This protein binds this small molecule.
Small molecule (SMILES): CCCc1ccc(Oc2ccccc2)c(O)c1

Sequence of chain 2.A:
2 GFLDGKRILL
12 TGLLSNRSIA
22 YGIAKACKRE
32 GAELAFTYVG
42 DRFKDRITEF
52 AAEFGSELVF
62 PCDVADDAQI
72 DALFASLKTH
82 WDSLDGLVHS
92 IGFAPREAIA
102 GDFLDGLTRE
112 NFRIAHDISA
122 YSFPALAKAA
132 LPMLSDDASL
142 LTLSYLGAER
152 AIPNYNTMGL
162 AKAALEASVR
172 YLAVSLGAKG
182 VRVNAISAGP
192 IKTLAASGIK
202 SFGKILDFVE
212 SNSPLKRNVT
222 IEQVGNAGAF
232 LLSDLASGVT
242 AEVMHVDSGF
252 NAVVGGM

Binding-site contacts:
Ligand atom C1 contacts residue NAD1 of chain 2.D at 3.4 Å.
Ligand atom O7 contacts residue ALA196 of chain 2.A at 3.5 Å.
Ligand atom C11 contacts residue ILE100 of chain 2.A at 4.1 Å (hydrophobic).
Ligand atom C12 contacts residue ILE100 of chain 2.A at 4.0 Å (hydrophobic).
Ligand atom O7 contacts residue NAD1 of chain 2.D at 3.5 Å.
Ligand atom C9 contacts residue GLY93 of chain 2.A at 3.8 Å.
Ligand atom C12 contacts residue MET159 of chain 2.A at 3.9 Å (hydrophobic).
Ligand atom C15 contacts residue NAD1 of chain 2.D at 3.9 Å.
Ligand atom C6 contacts residue NAD1 of chain 2.D at 3.3 Å.
Ligand atom C14 contacts residue NAD1 of chain 2.D at 3.4 Å.
Ligand atom C10 contacts residue GLY93 of chain 2.A at 3.4 Å.
Ligand atom C6 contacts residue TYR156 of chain 2.A at 3.7 Å (hydrophobic).
Ligand atom C5 contacts residue NAD1 of chain 2.D at 3.4 Å.
Ligand atom C3 contacts residue NAD1 of chain 2.D at 3.2 Å.
Ligand atom C10 contacts residue MET159 of chain 2.A at 4.0 Å (hydrophobic).
Ligand atom C9 contacts residue PHE94 of chain 2.A at 4.1 Å (hydrophobic).
Ligand atom C9 contacts residue ALA196 of chain 2.A at 3.6 Å (hydrophobic).
Ligand atom C11 contacts residue MET159 of chain 2.A at 3.9 Å (hydrophobic).
Ligand atom C4 contacts residue ALA197 of chain 2.A at 3.9 Å (hydrophobic).
Ligand atom C13 contacts residue ALA196 of chain 2.A at 4.1 Å (hydrophobic).
Ligand atom C11 contacts residue PHE94 of chain 2.A at 4.0 Å (hydrophobic).
Ligand atom C8 contacts residue NAD1 of chain 2.D at 4.1 Å.
Ligand atom C16 contacts residue ILE206 of chain 2.A at 4.0 Å (hydrophobic).
Ligand atom O17 contacts residue TYR156 of chain 2.A at 3.0 Å (h-bond).
Ligand atom C15 contacts residue TYR146 of chain 2.A at 4.0 Å (hydrophobic).
Ligand atom O17 contacts residue NAD1 of chain 2.D at 2.4 Å (h-bond).
Ligand atom C16 contacts residue TYR146 of chain 2.A at 3.6 Å (hydrophobic).
Ligand atom C9 contacts residue NAD1 of chain 2.D at 4.2 Å.
Ligand atom C10 contacts residue PHE94 of chain 2.A at 3.3 Å (hydrophobic).
Ligand atom C12 contacts residue ILE200 of chain 2.A at 4.2 Å (hydrophobic).
Ligand atom C4 contacts residue NAD1 of chain 2.D at 3.4 Å.
Ligand atom C8 contacts residue ALA196 of chain 2.A at 3.7 Å (hydrophobic).
Ligand atom C10 contacts residue ALA95 of chain 2.A at 4.1 Å (hydrophobic).
Ligand atom C11 contacts residue ALA95 of chain 2.A at 3.8 Å (hydrophobic).
Ligand atom O17 contacts residue LYS163 of chain 2.A at 3.6 Å.
Ligand atom C2 contacts residue NAD1 of chain 2.D at 3.4 Å.
Ligand atom C14 contacts residue TYR146 of chain 2.A at 3.5 Å (hydrophobic).
Ligand atom C1 contacts residue TYR156 of chain 2.A at 3.7 Å (hydrophobic).
Ligand atom C1 contacts residue TYR146 of chain 2.A at 4.0 Å (hydrophobic).
Ligand atom C15 contacts residue PHE203 of chain 2.A at 3.6 Å (hydrophobic).